Binding-site contacts:
Ligand atom C4 contacts residue CYS336 of chain 1.A at 2.5 Å (hydrophobic).
Ligand atom N3 contacts residue NAD1 of chain 1.J at 3.2 Å.
Ligand atom O3P contacts residue GLY371 of chain 1.A at 3.7 Å.
Ligand atom O2' contacts residue ARG327 of chain 1.A at 2.9 Å (salt-bridge).
Ligand atom P contacts residue GLY370 of chain 1.A at 3.7 Å.
Ligand atom C2' contacts residue NAD1 of chain 1.J at 3.3 Å.
Ligand atom N7 contacts residue GLY418 of chain 1.A at 3.6 Å.
Ligand atom C2' contacts residue ARG327 of chain 1.A at 3.8 Å.
Ligand atom P contacts residue SER334 of chain 1.A at 3.7 Å.
Ligand atom C2 contacts residue CYS336 of chain 1.A at 1.9 Å (hydrophobic).
Ligand atom N1 contacts residue GLN446 of chain 1.A at 3.7 Å.
Ligand atom O3P contacts residue SER334 of chain 1.A at 2.5 Å (h-bond).
Ligand atom O1P contacts residue SER393 of chain 1.A at 2.6 Å (h-bond).
Ligand atom O5' contacts residue GLY370 of chain 1.A at 3.3 Å.
Ligand atom O3' contacts residue ASP369 of chain 1.A at 2.8 Å (salt-bridge).
Ligand atom C1' contacts residue NAD1 of chain 1.J at 3.5 Å.
Ligand atom O2P contacts residue GLY392 of chain 1.A at 3.8 Å.
Ligand atom C2 contacts residue NAD1 of chain 1.J at 3.5 Å.
Ligand atom O3' contacts residue ARG327 of chain 1.A at 3.8 Å.
Ligand atom C5 contacts residue CYS336 of chain 1.A at 3.3 Å (hydrophobic).
Ligand atom O6 contacts residue MET419 of chain 1.A at 2.9 Å (h-bond).
Ligand atom C6 contacts residue MET419 of chain 1.A at 3.8 Å (hydrophobic).
Ligand atom O3' contacts residue SER73 of chain 1.A at 3.2 Å.
Ligand atom C4 contacts residue NAD1 of chain 1.J at 3.5 Å.
Ligand atom N7 contacts residue MET419 of chain 1.A at 3.5 Å (h-bond).
Ligand atom N3 contacts residue CYS336 of chain 1.A at 1.6 Å (h-bond).
Ligand atom C6 contacts residue GLY420 of chain 1.A at 3.4 Å.
Ligand atom O2' contacts residue NAD1 of chain 1.J at 2.4 Å (h-bond).
Ligand atom N9 contacts residue CYS336 of chain 1.A at 3.4 Å (h-bond).
Ligand atom O2P contacts residue GLY370 of chain 1.A at 3.3 Å.
Ligand atom O6 contacts residue GLY418 of chain 1.A at 3.2 Å.
Ligand atom O5' contacts residue GLY333 of chain 1.A at 3.3 Å.
Ligand atom O1P contacts residue TYR416 of chain 1.A at 3.2 Å (h-bond).
Ligand atom C8 contacts residue MET75 of chain 1.A at 3.5 Å (hydrophobic).
Ligand atom O2' contacts residue ASP369 of chain 1.A at 2.7 Å (salt-bridge).
Ligand atom N1 contacts residue CYS336 of chain 1.A at 2.9 Å (h-bond).
Ligand atom O3P contacts residue GLY333 of chain 1.A at 3.2 Å.
Ligand atom C6 contacts residue CYS336 of chain 1.A at 3.5 Å (hydrophobic).
Ligand atom O6 contacts residue GLY420 of chain 1.A at 2.5 Å (h-bond).
Ligand atom O1P contacts residue GLY392 of chain 1.A at 3.2 Å.

The protein below binds the small molecule below.
Small molecule (SMILES): O=c1[nH]cnc2c1ncn2[C@@H]1O[C@H](COP(=O)(O)O)[C@@H](O)[C@H]1O

Sequence of chain 1.D:
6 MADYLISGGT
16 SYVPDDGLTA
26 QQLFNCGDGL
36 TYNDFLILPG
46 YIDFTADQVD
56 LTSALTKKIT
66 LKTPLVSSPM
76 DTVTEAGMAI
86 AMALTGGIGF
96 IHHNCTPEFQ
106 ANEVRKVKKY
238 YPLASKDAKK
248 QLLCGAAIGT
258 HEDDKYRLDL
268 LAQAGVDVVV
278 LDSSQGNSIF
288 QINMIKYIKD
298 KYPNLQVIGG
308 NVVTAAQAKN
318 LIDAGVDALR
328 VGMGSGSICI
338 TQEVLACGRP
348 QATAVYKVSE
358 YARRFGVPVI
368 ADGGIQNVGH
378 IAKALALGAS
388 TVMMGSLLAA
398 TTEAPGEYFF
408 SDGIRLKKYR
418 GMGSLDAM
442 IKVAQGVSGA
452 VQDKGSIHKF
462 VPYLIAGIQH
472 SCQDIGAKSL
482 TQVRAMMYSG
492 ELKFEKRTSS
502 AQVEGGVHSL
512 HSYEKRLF

Sequence of chain 1.A:
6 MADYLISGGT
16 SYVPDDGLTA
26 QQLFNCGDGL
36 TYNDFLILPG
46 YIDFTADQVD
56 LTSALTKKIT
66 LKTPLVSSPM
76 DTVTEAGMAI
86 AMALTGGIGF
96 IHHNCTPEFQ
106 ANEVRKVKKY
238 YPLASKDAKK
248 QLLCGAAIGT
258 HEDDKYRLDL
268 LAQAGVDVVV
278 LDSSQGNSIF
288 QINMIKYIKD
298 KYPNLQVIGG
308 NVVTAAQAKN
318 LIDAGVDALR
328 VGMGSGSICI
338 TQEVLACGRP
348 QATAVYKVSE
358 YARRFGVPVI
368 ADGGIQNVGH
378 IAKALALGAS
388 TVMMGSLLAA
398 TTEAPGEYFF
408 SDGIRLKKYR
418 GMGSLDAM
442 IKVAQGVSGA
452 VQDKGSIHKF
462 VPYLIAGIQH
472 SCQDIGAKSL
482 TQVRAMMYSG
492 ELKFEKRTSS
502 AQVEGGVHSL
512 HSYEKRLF